Binding-site contacts:
Ligand atom C19 contacts residue TRP40 of chain 1.A at 3.7 Å (hydrophobic).
Ligand atom C1 contacts residue ILE105 of chain 1.A at 3.9 Å (hydrophobic).
Ligand atom C2 contacts residue ILE105 of chain 1.A at 3.7 Å (hydrophobic).
Ligand atom C9 contacts residue LEU51 of chain 1.A at 3.5 Å (hydrophobic).
Ligand atom C7 contacts residue ILE105 of chain 1.A at 3.8 Å (hydrophobic).
Ligand atom F25 contacts residue PRO41 of chain 1.A at 3.5 Å.
Ligand atom C8 contacts residue LEU51 of chain 1.A at 4.0 Å (hydrophobic).
Ligand atom C21 contacts residue LEU51 of chain 1.A at 3.9 Å (hydrophobic).
Ligand atom C6 contacts residue ILE105 of chain 1.A at 4.0 Å (hydrophobic).
Ligand atom C20 contacts residue TRP40 of chain 1.A at 3.7 Å (hydrophobic).
Ligand atom C17 contacts residue GOL1 of chain 1.J at 3.9 Å.
Ligand atom C19 contacts residue LEU51 of chain 1.A at 3.9 Å (hydrophobic).
Ligand atom C5 contacts residue TYR56 of chain 1.A at 3.9 Å (hydrophobic).
Ligand atom C21 contacts residue TRP40 of chain 1.A at 4.0 Å (hydrophobic).
Ligand atom C6 contacts residue TYR98 of chain 1.A at 3.8 Å (hydrophobic).
Ligand atom C5 contacts residue LEU53 of chain 1.A at 4.0 Å (hydrophobic).
Ligand atom N10 contacts residue LEU51 of chain 1.A at 3.9 Å.
Ligand atom C1 contacts residue PHE42 of chain 1.A at 3.7 Å (hydrophobic).
Ligand atom N18 contacts residue LEU51 of chain 1.A at 3.6 Å.
Ligand atom F25 contacts residue TRP40 of chain 1.A at 3.2 Å.
Ligand atom C23 contacts residue EDO1 of chain 1.D at 3.7 Å.
Ligand atom C23 contacts residue TRP40 of chain 1.A at 4.0 Å (hydrophobic).
Ligand atom O3 contacts residue TYR56 of chain 1.A at 4.0 Å.
Ligand atom C15 contacts residue GOL1 of chain 1.J at 3.8 Å.
Ligand atom C8 contacts residue ILE105 of chain 1.A at 3.9 Å (hydrophobic).
Ligand atom N4 contacts residue ILE105 of chain 1.A at 3.8 Å.
Ligand atom C19 contacts residue EDO1 of chain 1.D at 4.1 Å.
Ligand atom O3 contacts residue ILE105 of chain 1.A at 4.1 Å.
Ligand atom C32 contacts residue VAL46 of chain 1.A at 3.9 Å (hydrophobic).
Ligand atom C6 contacts residue ASN99 of chain 1.A at 4.0 Å.
Ligand atom O16 contacts residue GOL1 of chain 1.J at 3.1 Å (h-bond).
Ligand atom C24 contacts residue EDO1 of chain 1.D at 3.6 Å.
Ligand atom O3 contacts residue ASN99 of chain 1.A at 3.0 Å (h-bond).
Ligand atom F25 contacts residue EDO1 of chain 1.D at 3.5 Å.
Ligand atom C5 contacts residue TYR98 of chain 1.A at 3.7 Å (hydrophobic).
Ligand atom C24 contacts residue TRP40 of chain 1.A at 3.9 Å (hydrophobic).
Ligand atom C1 contacts residue PRO41 of chain 1.A at 3.8 Å (hydrophobic).
Ligand atom C20 contacts residue LEU51 of chain 1.A at 3.6 Å (hydrophobic).
Ligand atom C6 contacts residue LEU53 of chain 1.A at 4.0 Å (hydrophobic).
Ligand atom C2 contacts residue ASN99 of chain 1.A at 4.0 Å.

Sequence of chain 1.A:
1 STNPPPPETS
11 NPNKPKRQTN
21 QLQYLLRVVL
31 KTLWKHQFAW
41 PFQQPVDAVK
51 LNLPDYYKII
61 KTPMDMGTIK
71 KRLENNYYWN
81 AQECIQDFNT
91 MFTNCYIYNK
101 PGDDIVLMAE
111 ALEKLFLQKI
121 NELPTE

The small molecule below binds the protein below.
Small molecule (SMILES): CC(=O)N1CCc2c(c(Nc3ccc(-c4cnn(C)c4)cc3F)nn2[C@H]2CCOC2)C1